The protein below binds the small molecule below.
Small molecule (SMILES): CC(=O)N[C@H]1[C@H](O[C@H]2[C@H](O)[C@@H](NC(C)=O)CO[C@@H]2CO)O[C@H](CO)[C@@H](O)[C@@H]1O

Binding-site contacts:
Ligand atom C1 contacts residue ASN12 of chain 1.K at 2.2 Å.
Ligand atom C7 contacts residue ASN12 of chain 1.K at 3.9 Å.
Ligand atom C5 contacts residue ASN12 of chain 1.K at 4.2 Å.
Ligand atom O7 contacts residue ASN12 of chain 1.K at 3.6 Å.
Ligand atom O5 contacts residue ASN12 of chain 1.K at 2.8 Å (h-bond).
Ligand atom C2 contacts residue ASN12 of chain 1.K at 3.3 Å.
Ligand atom N2 contacts residue ASN12 of chain 1.K at 3.8 Å.

Sequence of chain 1.K:
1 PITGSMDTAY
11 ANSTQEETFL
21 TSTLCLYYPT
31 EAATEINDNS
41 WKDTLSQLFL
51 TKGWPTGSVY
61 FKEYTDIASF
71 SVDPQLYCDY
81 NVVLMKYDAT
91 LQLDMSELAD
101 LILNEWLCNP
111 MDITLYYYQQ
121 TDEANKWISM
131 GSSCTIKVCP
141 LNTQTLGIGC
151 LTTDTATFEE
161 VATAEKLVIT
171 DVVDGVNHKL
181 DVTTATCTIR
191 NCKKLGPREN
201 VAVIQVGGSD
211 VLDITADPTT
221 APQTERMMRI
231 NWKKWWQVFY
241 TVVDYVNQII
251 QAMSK